This small molecule binds to this protein.
Small molecule (SMILES): CN1CCN(Cc2ccc(Cn3ccc4ccc(-c5n[nH]c(N)c5C#N)cc43)cc2)CC1

Sequence of chain 1.A:
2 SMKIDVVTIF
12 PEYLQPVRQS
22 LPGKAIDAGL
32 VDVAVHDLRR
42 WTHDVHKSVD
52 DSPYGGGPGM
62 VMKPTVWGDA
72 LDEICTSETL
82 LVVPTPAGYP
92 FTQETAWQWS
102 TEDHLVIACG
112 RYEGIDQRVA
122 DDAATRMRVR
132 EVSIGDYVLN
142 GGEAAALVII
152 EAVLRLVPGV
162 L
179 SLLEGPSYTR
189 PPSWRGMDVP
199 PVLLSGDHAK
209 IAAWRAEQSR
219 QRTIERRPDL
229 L

Binding-site contacts:
Ligand atom C15 contacts residue ASN141 of chain 1.A at 3.4 Å.
Ligand atom N03 contacts residue TYR138 of chain 1.A at 2.6 Å (h-bond).
Ligand atom N01 contacts residue ILE135 of chain 1.A at 3.6 Å (h-bond).
Ligand atom N14 contacts residue GLY142 of chain 1.A at 3.6 Å.
Ligand atom N14 contacts residue ASN141 of chain 1.A at 3.7 Å.
Ligand atom N32 contacts residue ILE135 of chain 1.A at 3.5 Å (h-bond).
Ligand atom N01 contacts residue SER134 of chain 1.A at 3.0 Å (h-bond).
Ligand atom N32 contacts residue ALA146 of chain 1.A at 3.5 Å.
Ligand atom C07 contacts residue PRO87 of chain 1.A at 3.6 Å (hydrophobic).
Ligand atom C25 contacts residue LEU180 of chain 1.B at 3.4 Å (hydrophobic).
Ligand atom C16 contacts residue TYR113 of chain 1.A at 3.4 Å (hydrophobic).
Ligand atom C06 contacts residue PRO87 of chain 1.A at 3.5 Å (hydrophobic).
Ligand atom N32 contacts residue SER134 of chain 1.A at 3.6 Å.
Ligand atom C13 contacts residue TYR113 of chain 1.A at 3.2 Å (hydrophobic).
Ligand atom C02 contacts residue TYR138 of chain 1.A at 3.5 Å (hydrophobic).
Ligand atom C15 contacts residue LEU140 of chain 1.A at 3.3 Å (hydrophobic).
Ligand atom C13 contacts residue ARG112 of chain 1.A at 3.6 Å.
Ligand atom N04 contacts residue LEU140 of chain 1.A at 3.0 Å (h-bond).
Ligand atom C11 contacts residue THR86 of chain 1.A at 3.6 Å.
Ligand atom N14 contacts residue TYR113 of chain 1.A at 3.6 Å.
Ligand atom C29 contacts residue VAL139 of chain 1.A at 3.7 Å (hydrophobic).
Ligand atom C10 contacts residue PRO85 of chain 1.A at 3.5 Å (hydrophobic).
Ligand atom N32 contacts residue THR86 of chain 1.A at 3.4 Å (h-bond).
Ligand atom C10 contacts residue GLY142 of chain 1.A at 3.7 Å.
Ligand atom C09 contacts residue GLY142 of chain 1.A at 3.6 Å.
Ligand atom N32 contacts residue VAL133 of chain 1.A at 3.5 Å (h-bond).
Ligand atom C12 contacts residue GLY111 of chain 1.A at 3.4 Å.
Ligand atom N04 contacts residue TYR138 of chain 1.A at 3.7 Å.
Ligand atom N03 contacts residue LEU140 of chain 1.A at 3.4 Å (h-bond).
Ligand atom C17 contacts residue TYR113 of chain 1.A at 3.5 Å (hydrophobic).
Ligand atom N03 contacts residue VAL139 of chain 1.A at 3.6 Å.
Ligand atom C15 contacts residue TYR113 of chain 1.A at 3.3 Å (hydrophobic).
Ligand atom N01 contacts residue TYR138 of chain 1.A at 3.6 Å (h-bond).
Ligand atom N01 contacts residue GLY136 of chain 1.A at 2.8 Å (h-bond).
Ligand atom C18 contacts residue GLU114 of chain 1.A at 3.7 Å.
Ligand atom C09 contacts residue GLY143 of chain 1.A at 3.6 Å.
Ligand atom C12 contacts residue GLY142 of chain 1.A at 3.7 Å.
Ligand atom C08 contacts residue GLY142 of chain 1.A at 3.6 Å.
Ligand atom N32 contacts residue PRO85 of chain 1.A at 3.6 Å.
Ligand atom C10 contacts residue GLY143 of chain 1.A at 3.5 Å.

Sequence of chain 1.B:
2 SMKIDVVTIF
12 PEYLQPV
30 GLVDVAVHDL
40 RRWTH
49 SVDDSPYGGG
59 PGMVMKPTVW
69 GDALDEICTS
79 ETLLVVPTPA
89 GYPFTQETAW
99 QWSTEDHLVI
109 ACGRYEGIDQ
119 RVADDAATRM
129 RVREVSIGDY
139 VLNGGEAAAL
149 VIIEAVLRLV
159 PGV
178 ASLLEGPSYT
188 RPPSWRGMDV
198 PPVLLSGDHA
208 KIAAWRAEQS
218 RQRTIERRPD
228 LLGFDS